Sequence of chain 1.C:
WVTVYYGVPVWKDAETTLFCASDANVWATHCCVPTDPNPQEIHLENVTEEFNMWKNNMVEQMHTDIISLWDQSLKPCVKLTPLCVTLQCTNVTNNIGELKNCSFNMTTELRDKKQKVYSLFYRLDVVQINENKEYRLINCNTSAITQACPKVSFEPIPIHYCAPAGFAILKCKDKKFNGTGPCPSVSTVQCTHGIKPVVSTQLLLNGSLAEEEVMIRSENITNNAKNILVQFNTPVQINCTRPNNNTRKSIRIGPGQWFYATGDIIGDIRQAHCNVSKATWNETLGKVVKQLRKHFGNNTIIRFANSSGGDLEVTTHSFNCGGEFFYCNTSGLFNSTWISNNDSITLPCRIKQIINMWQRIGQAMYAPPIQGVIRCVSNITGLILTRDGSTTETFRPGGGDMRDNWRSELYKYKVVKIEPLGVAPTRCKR

A protein and the small-molecule ligand that binds it are described below.
Small molecule (SMILES): CC(=O)N[C@@H]1[C@@H](O)[C@H](O)[C@@H](CO)O[C@H]1O

Binding-site contacts:
Ligand atom C8 contacts residue LEU163 of chain 1.C at 3.7 Å (hydrophobic).
Ligand atom C8 contacts residue ASN165 of chain 1.C at 4.3 Å.
Ligand atom C8 contacts residue ILE164 of chain 1.C at 3.1 Å (hydrophobic).
Ligand atom C8 contacts residue ASN167 of chain 1.C at 3.2 Å.
Ligand atom O7 contacts residue ILE164 of chain 1.C at 2.9 Å (h-bond).
Ligand atom N2 contacts residue ASN167 of chain 1.C at 3.5 Å.
Ligand atom C8 contacts residue VAL144 of chain 1.C at 3.9 Å (hydrophobic).
Ligand atom O7 contacts residue VAL144 of chain 1.C at 4.0 Å.
Ligand atom C1 contacts residue ASN167 of chain 1.C at 4.2 Å.
Ligand atom C8 contacts residue ARG162 of chain 1.C at 3.9 Å.
Ligand atom O1 contacts residue THR168 of chain 1.C at 4.4 Å.
Ligand atom N2 contacts residue ILE164 of chain 1.C at 4.2 Å.
Ligand atom O1 contacts residue ASN167 of chain 1.C at 3.7 Å.
Ligand atom C8 contacts residue CYS166 of chain 1.C at 4.0 Å (hydrophobic).
Ligand atom O3 contacts residue VAL144 of chain 1.C at 4.0 Å.
Ligand atom C7 contacts residue VAL144 of chain 1.C at 4.2 Å (hydrophobic).
Ligand atom C7 contacts residue ILE164 of chain 1.C at 3.2 Å (hydrophobic).
Ligand atom C7 contacts residue ASN167 of chain 1.C at 4.1 Å.